Sequence of chain 1.A:
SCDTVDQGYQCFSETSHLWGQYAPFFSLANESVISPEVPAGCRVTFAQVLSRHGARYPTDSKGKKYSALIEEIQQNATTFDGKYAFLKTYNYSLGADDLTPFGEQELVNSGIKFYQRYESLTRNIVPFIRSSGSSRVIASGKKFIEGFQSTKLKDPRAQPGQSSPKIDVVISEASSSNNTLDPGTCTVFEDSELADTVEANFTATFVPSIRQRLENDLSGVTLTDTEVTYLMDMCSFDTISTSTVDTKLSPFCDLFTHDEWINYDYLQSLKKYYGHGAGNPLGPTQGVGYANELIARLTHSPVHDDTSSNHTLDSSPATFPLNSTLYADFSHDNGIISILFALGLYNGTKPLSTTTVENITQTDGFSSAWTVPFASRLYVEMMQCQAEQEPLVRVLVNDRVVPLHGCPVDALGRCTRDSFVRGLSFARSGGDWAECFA

Binding-site contacts:
Ligand atom O7 contacts residue VAL227 of chain 1.A at 3.3 Å.
Ligand atom C8 contacts residue GLU78 of chain 1.A at 3.4 Å.
Ligand atom C7 contacts residue GLU78 of chain 1.A at 3.8 Å.
Ligand atom O7 contacts residue GLU78 of chain 1.A at 4.3 Å.
Ligand atom N2 contacts residue ASN82 of chain 1.A at 3.1 Å (h-bond).
Ligand atom C3 contacts residue GLU78 of chain 1.A at 3.8 Å.
Ligand atom C2 contacts residue GLU78 of chain 1.A at 4.0 Å.
Ligand atom C3 contacts residue ASN82 of chain 1.A at 3.9 Å.
Ligand atom C8 contacts residue LEU229 of chain 1.A at 4.3 Å (hydrophobic).
Ligand atom O3 contacts residue GLU78 of chain 1.A at 3.9 Å.
Ligand atom C8 contacts residue THR228 of chain 1.A at 3.4 Å.
Ligand atom N2 contacts residue GLU78 of chain 1.A at 3.1 Å (salt-bridge).
Ligand atom C2 contacts residue ASN82 of chain 1.A at 2.6 Å.
Ligand atom O7 contacts residue ASN82 of chain 1.A at 2.9 Å (h-bond).
Ligand atom O7 contacts residue THR228 of chain 1.A at 2.9 Å (h-bond).
Ligand atom C4 contacts residue ASN82 of chain 1.A at 4.3 Å.
Ligand atom N2 contacts residue THR228 of chain 1.A at 3.9 Å.
Ligand atom O5 contacts residue ASN82 of chain 1.A at 2.4 Å (h-bond).
Ligand atom C7 contacts residue ASN82 of chain 1.A at 3.2 Å.
Ligand atom C5 contacts residue ASN82 of chain 1.A at 3.7 Å.
Ligand atom C1 contacts residue ASN82 of chain 1.A at 1.4 Å.
Ligand atom C8 contacts residue ILE79 of chain 1.A at 4.4 Å (hydrophobic).
Ligand atom C8 contacts residue LEU75 of chain 1.A at 4.2 Å (hydrophobic).
Ligand atom C7 contacts residue THR228 of chain 1.A at 3.2 Å.
Ligand atom O3 contacts residue THR228 of chain 1.A at 4.4 Å.
Ligand atom O7 contacts residue GLY226 of chain 1.A at 4.3 Å.

The protein below binds the small molecule below.
Small molecule (SMILES): CC(=O)N[C@@H]1[C@@H](O)[C@H](O)[C@@H](CO)O[C@H]1O